Sequence of chain 1.Y:
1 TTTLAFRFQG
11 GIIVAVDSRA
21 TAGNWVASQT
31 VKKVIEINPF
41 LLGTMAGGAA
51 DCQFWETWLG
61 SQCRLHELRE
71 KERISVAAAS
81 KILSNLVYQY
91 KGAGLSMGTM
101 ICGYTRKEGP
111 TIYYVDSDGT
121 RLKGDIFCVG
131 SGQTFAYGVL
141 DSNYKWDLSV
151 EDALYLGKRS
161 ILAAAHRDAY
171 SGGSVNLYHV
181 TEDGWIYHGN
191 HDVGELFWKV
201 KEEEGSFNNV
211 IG

This protein binds this small molecule.
Small molecule (SMILES): CC(C)[C@H](C=O)[C@@H](O)C(=O)O

Binding-site contacts:
Ligand atom C9 contacts residue GLY47 of chain 1.Y at 3.7 Å.
Ligand atom C37 contacts residue THR1 of chain 1.Y at 3.9 Å.
Ligand atom O5 contacts residue ALA20 of chain 1.Y at 4.4 Å.
Ligand atom C9 contacts residue MET45 of chain 1.Y at 3.4 Å (hydrophobic).
Ligand atom C16 contacts residue LYS33 of chain 1.Y at 4.1 Å.
Ligand atom C8 contacts residue GLY47 of chain 1.Y at 4.5 Å.
Ligand atom C7 contacts residue LYS33 of chain 1.Y at 4.5 Å.
Ligand atom C37 contacts residue ARG19 of chain 1.Y at 3.9 Å.
Ligand atom C8 contacts residue MET45 of chain 1.Y at 4.1 Å (hydrophobic).
Ligand atom O13 contacts residue GLY47 of chain 1.Y at 4.5 Å.
Ligand atom O5 contacts residue THR1 of chain 1.Y at 2.2 Å (h-bond).
Ligand atom C16 contacts residue GLY47 of chain 1.Y at 4.4 Å.
Ligand atom C4 contacts residue THR1 of chain 1.Y at 2.7 Å.
Ligand atom C8 contacts residue THR1 of chain 1.Y at 2.9 Å.
Ligand atom C37 contacts residue MET45 of chain 1.Y at 4.3 Å (hydrophobic).
Ligand atom O5 contacts residue TYR170 of chain 1.Y at 3.9 Å.
Ligand atom C8 contacts residue LYS33 of chain 1.Y at 3.8 Å.
Ligand atom O5 contacts residue LYS33 of chain 1.Y at 3.7 Å.
Ligand atom C9 contacts residue THR1 of chain 1.Y at 4.1 Å.
Ligand atom C16 contacts residue THR1 of chain 1.Y at 1.4 Å.
Ligand atom O17 contacts residue ALA46 of chain 1.Y at 3.5 Å.
Ligand atom C7 contacts residue GLY47 of chain 1.Y at 3.9 Å.
Ligand atom C16 contacts residue ALA46 of chain 1.Y at 4.5 Å (hydrophobic).
Ligand atom C9 contacts residue ALA49 of chain 1.Y at 3.9 Å (hydrophobic).
Ligand atom O17 contacts residue GLY47 of chain 1.Y at 3.3 Å (h-bond).
Ligand atom C7 contacts residue THR1 of chain 1.Y at 2.4 Å.
Ligand atom C3 contacts residue THR1 of chain 1.Y at 3.4 Å.
Ligand atom O5 contacts residue ARG19 of chain 1.Y at 3.5 Å (salt-bridge).
Ligand atom C37 contacts residue LYS33 of chain 1.Y at 4.1 Å.
Ligand atom O17 contacts residue THR1 of chain 1.Y at 2.3 Å (h-bond).
Ligand atom O8 contacts residue THR1 of chain 1.Y at 3.2 Å (h-bond).
Ligand atom C37 contacts residue ALA20 of chain 1.Y at 3.7 Å (hydrophobic).